Binding-site contacts:
Ligand atom OE2 contacts residue GLU191 of chain 1.A at 3.8 Å.
Ligand atom N contacts residue GLU191 of chain 1.A at 2.8 Å (salt-bridge).
Ligand atom C contacts residue ALA142 of chain 1.A at 3.7 Å (hydrophobic).
Ligand atom CB contacts residue GLU191 of chain 1.A at 4.3 Å.
Ligand atom CG contacts residue VAL138 of chain 1.A at 4.3 Å (hydrophobic).
Ligand atom N contacts residue ALA91 of chain 1.A at 4.4 Å.
Ligand atom OXT contacts residue TYR61 of chain 1.A at 3.3 Å.
Ligand atom C contacts residue GLU191 of chain 1.A at 4.2 Å.
Ligand atom OE2 contacts residue THR143 of chain 1.A at 2.7 Å (h-bond).
Ligand atom O contacts residue ALA91 of chain 1.A at 2.9 Å (h-bond).
Ligand atom CA contacts residue GLU191 of chain 1.A at 3.3 Å.
Ligand atom OXT contacts residue GLY141 of chain 1.A at 3.3 Å.
Ligand atom OE1 contacts residue GLY141 of chain 1.A at 3.6 Å.
Ligand atom CB contacts residue ALA142 of chain 1.A at 4.4 Å (hydrophobic).
Ligand atom CB contacts residue TYR61 of chain 1.A at 3.6 Å (hydrophobic).
Ligand atom OE1 contacts residue THR143 of chain 1.A at 3.0 Å (h-bond).
Ligand atom CA contacts residue PRO89 of chain 1.A at 4.0 Å (hydrophobic).
Ligand atom OE1 contacts residue GLU191 of chain 1.A at 4.2 Å.
Ligand atom O contacts residue LEU90 of chain 1.A at 3.5 Å.
Ligand atom CA contacts residue TYR61 of chain 1.A at 3.9 Å (hydrophobic).
Ligand atom OXT contacts residue ALA142 of chain 1.A at 2.8 Å (h-bond).
Ligand atom CD contacts residue THR143 of chain 1.A at 3.3 Å.
Ligand atom CG contacts residue GLU191 of chain 1.A at 3.9 Å.
Ligand atom CB contacts residue GLY141 of chain 1.A at 4.4 Å.
Ligand atom C contacts residue ARG96 of chain 1.A at 3.5 Å.
Ligand atom N contacts residue PRO89 of chain 1.A at 2.8 Å (h-bond).
Ligand atom O contacts residue ALA142 of chain 1.A at 4.2 Å.
Ligand atom C contacts residue ALA91 of chain 1.A at 4.1 Å (hydrophobic).
Ligand atom C contacts residue TYR61 of chain 1.A at 3.4 Å (hydrophobic).
Ligand atom O contacts residue TYR61 of chain 1.A at 3.5 Å.
Ligand atom C contacts residue PRO89 of chain 1.A at 4.1 Å (hydrophobic).
Ligand atom CD contacts residue GLU191 of chain 1.A at 3.9 Å.
Ligand atom O contacts residue ARG96 of chain 1.A at 2.9 Å (salt-bridge).
Ligand atom OXT contacts residue ARG96 of chain 1.A at 2.7 Å (salt-bridge).
Ligand atom N contacts residue TYR61 of chain 1.A at 3.8 Å.
Ligand atom N contacts residue TYR217 of chain 1.A at 4.0 Å.
Ligand atom CA contacts residue ALA142 of chain 1.A at 4.1 Å (hydrophobic).
Ligand atom O contacts residue PRO89 of chain 1.A at 3.5 Å (h-bond).
Ligand atom CG contacts residue ASN174 of chain 1.A at 4.0 Å.
Ligand atom OE1 contacts residue ALA142 of chain 1.A at 3.2 Å (h-bond).

Sequence of chain 1.A:
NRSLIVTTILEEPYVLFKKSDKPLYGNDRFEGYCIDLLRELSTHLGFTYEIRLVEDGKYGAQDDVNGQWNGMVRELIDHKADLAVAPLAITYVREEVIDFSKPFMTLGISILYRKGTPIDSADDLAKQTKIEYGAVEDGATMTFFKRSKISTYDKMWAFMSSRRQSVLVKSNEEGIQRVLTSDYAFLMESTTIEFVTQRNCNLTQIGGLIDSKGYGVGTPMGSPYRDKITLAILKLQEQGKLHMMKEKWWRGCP

This small molecule binds to this protein.
Small molecule (SMILES): N[C@@H](CCC(=O)O)C(=O)O